Sequence of chain 4.E:
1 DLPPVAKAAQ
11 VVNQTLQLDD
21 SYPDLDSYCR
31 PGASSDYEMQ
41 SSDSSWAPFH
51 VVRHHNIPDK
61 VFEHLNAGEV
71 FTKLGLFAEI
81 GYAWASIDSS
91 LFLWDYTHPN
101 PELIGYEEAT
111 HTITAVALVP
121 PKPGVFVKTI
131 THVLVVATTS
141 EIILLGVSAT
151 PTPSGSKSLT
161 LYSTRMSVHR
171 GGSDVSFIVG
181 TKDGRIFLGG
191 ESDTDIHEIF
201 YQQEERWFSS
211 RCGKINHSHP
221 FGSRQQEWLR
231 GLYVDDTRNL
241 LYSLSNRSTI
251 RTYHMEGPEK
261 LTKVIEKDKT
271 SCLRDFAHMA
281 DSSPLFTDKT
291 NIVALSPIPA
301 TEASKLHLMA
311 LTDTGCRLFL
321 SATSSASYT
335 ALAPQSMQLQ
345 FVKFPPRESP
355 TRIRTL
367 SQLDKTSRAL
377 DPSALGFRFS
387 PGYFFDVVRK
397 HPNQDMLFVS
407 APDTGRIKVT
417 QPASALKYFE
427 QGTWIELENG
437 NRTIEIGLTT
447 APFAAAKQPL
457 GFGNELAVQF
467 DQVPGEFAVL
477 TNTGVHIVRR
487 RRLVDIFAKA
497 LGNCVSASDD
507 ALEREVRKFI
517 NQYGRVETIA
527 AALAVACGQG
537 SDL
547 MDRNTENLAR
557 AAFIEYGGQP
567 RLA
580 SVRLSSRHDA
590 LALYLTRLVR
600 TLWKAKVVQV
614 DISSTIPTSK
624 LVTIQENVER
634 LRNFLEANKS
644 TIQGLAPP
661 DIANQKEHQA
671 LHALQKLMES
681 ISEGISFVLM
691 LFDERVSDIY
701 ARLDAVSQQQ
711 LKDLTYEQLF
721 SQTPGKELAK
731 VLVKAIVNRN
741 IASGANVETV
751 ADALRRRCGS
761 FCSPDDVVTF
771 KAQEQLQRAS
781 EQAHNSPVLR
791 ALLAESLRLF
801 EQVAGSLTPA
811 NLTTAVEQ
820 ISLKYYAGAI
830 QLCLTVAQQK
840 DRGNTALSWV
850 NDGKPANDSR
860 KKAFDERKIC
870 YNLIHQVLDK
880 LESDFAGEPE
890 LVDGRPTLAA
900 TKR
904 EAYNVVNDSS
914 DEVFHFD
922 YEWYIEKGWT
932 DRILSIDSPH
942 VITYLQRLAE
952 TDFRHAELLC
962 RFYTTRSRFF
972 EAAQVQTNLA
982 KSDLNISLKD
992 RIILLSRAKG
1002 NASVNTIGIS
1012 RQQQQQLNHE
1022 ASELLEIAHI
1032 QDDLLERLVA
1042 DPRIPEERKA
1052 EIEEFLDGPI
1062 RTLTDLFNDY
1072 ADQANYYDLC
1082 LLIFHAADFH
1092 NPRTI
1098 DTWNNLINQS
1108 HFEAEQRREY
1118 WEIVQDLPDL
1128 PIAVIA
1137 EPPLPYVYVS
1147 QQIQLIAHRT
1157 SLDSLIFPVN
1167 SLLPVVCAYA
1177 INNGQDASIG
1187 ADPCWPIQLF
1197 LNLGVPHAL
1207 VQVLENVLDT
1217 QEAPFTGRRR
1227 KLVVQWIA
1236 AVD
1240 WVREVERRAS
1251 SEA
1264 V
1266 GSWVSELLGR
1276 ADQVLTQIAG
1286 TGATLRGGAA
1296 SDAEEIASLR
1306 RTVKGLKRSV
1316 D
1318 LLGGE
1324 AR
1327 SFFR

A protein and the small-molecule ligand that binds it are described below.
Small molecule (SMILES): CSCC[C@H](NC(=O)[C@@H]1CCCN1C(=O)[C@H](CC(C)C)NC(=O)[C@H](CC(C)C)NC(=O)[C@H](CCCCN)NC(=O)[C@H](C)NC(=O)[C@H](CCCCN)NC(=O)[C@@H](N)CCCN=C(N)N)C(=O)N[C@@H](CCC(=O)O)C(=O)N[C@@H](CCC(=O)O)C(=O)N[C@@H](C)C(=O)N[C@@H](CC(C)C)C(=O)N[C@@H](CC(C)C)C(=O)N1CCC[C@H]1C=O

Binding-site contacts:
Ligand atom C contacts residue ALA1073 of chain 4.B at 2.9 Å (hydrophobic).
Ligand atom CZ contacts residue CYS1079 of chain 4.B at 1.6 Å (hydrophobic).
Ligand atom O contacts residue TYR1076 of chain 4.B at 2.3 Å (h-bond).
Ligand atom CG contacts residue ASN1074 of chain 4.B at 2.5 Å.
Ligand atom CB contacts residue ASN1074 of chain 4.B at 1.8 Å.
Ligand atom N contacts residue ALA1073 of chain 4.B at 2.0 Å.
Ligand atom CG contacts residue TYR1076 of chain 4.B at 2.4 Å (hydrophobic).
Ligand atom CB contacts residue TYR1076 of chain 4.B at 2.9 Å (hydrophobic).
Ligand atom NH1 contacts residue LEU1080 of chain 4.B at 2.6 Å (h-bond).
Ligand atom N contacts residue GLY105 of chain 4.E at 2.8 Å (h-bond).
Ligand atom CZ contacts residue TYR1076 of chain 4.B at 2.8 Å (hydrophobic).
Ligand atom O contacts residue ASN1074 of chain 4.B at 2.1 Å (h-bond).
Ligand atom NH1 contacts residue TYR1076 of chain 4.B at 1.9 Å (h-bond).
Ligand atom N contacts residue TYR1075 of chain 4.B at 1.5 Å (h-bond).
Ligand atom CB contacts residue TYR1075 of chain 4.B at 2.8 Å (hydrophobic).
Ligand atom CB contacts residue ASN1074 of chain 4.B at 1.7 Å.
Ligand atom O contacts residue ASN1074 of chain 4.B at 1.6 Å (h-bond).
Ligand atom NH2 contacts residue CYS1079 of chain 4.B at 2.0 Å.
Ligand atom OE1 contacts residue ARG165 of chain 4.E at 2.9 Å (salt-bridge).
Ligand atom C contacts residue ASN1074 of chain 4.B at 1.5 Å.
Ligand atom CG contacts residue ASN1074 of chain 4.B at 2.7 Å.
Ligand atom O contacts residue VAL127 of chain 4.E at 2.5 Å (h-bond).
Ligand atom NE contacts residue CYS1079 of chain 4.B at 2.3 Å (h-bond).
Ligand atom NH1 contacts residue THR1097 of chain 4.B at 2.8 Å.
Ligand atom CA contacts residue ALA1073 of chain 4.B at 3.0 Å (hydrophobic).
Ligand atom O contacts residue ASP1071 of chain 4.B at 2.9 Å (salt-bridge).
Ligand atom CA contacts residue ASN1074 of chain 4.B at 0.2 Å.
Ligand atom CG contacts residue TYR1075 of chain 4.B at 2.6 Å (hydrophobic).
Ligand atom N contacts residue ASN1074 of chain 4.B at 0.9 Å.
Ligand atom CD contacts residue TYR1076 of chain 4.B at 2.3 Å (hydrophobic).
Ligand atom NE contacts residue TYR1076 of chain 4.B at 2.0 Å.
Ligand atom CA contacts residue ASN1074 of chain 4.B at 0.6 Å.
Ligand atom CZ contacts residue THR1097 of chain 4.B at 2.9 Å.
Ligand atom N contacts residue ASN1074 of chain 4.B at 2.3 Å (h-bond).
Ligand atom C contacts residue ASN1074 of chain 4.B at 0.8 Å.
Ligand atom N contacts residue ASN1074 of chain 4.B at 1.0 Å.
Ligand atom NH1 contacts residue CYS1079 of chain 4.B at 1.7 Å.
Ligand atom CD contacts residue CYS1079 of chain 4.B at 2.6 Å (hydrophobic).
Ligand atom O contacts residue ALA1073 of chain 4.B at 2.7 Å.
Ligand atom CA contacts residue TYR1075 of chain 4.B at 2.5 Å (hydrophobic).

Sequence of chain 4.B:
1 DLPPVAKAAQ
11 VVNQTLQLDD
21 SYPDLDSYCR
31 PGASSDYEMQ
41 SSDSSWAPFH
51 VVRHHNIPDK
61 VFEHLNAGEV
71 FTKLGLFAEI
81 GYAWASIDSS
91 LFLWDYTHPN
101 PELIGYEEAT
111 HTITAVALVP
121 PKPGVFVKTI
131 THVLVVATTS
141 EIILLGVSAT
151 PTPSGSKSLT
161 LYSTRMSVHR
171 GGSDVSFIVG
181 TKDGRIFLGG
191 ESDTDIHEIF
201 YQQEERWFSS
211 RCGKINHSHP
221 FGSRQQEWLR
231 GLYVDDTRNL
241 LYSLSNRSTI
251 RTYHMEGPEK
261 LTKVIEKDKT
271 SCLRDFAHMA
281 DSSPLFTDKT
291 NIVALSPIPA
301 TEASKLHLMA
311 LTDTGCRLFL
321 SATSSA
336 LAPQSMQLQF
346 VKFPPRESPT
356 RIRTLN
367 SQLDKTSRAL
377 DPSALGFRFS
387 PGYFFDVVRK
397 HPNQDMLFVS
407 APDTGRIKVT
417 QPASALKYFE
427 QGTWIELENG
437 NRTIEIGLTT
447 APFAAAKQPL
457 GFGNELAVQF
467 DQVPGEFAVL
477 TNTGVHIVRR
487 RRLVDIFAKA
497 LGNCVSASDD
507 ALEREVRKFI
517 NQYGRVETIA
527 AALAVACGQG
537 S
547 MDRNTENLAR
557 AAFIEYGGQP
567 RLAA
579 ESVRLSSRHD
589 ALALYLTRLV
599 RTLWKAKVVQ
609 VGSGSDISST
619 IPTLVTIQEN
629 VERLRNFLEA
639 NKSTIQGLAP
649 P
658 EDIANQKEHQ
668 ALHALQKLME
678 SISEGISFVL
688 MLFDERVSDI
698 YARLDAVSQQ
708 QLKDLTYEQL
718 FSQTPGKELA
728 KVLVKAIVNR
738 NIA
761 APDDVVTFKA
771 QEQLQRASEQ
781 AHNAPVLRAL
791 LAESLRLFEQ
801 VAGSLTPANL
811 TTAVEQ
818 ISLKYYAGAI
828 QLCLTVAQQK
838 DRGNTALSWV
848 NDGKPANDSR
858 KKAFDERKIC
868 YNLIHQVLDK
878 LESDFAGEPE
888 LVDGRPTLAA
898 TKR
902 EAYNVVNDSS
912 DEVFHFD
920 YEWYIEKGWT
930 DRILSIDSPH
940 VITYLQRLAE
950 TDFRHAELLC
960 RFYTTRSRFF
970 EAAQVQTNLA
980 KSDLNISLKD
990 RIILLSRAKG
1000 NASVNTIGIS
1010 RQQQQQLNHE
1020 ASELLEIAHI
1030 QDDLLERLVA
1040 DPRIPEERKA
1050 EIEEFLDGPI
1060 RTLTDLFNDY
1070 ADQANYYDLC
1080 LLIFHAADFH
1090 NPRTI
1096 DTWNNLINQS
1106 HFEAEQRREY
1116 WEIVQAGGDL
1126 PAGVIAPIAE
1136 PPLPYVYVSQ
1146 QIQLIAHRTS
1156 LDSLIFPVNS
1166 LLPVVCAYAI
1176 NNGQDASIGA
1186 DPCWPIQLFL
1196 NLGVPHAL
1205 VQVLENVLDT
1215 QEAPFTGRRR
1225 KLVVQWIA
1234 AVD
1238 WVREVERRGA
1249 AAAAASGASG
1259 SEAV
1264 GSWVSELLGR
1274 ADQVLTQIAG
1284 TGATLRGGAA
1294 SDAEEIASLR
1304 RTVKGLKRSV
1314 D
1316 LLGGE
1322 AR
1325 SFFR